Binding-site contacts:
Ligand atom C8 contacts residue MET142 of chain 1.A at 3.5 Å (hydrophobic).
Ligand atom N contacts residue ASN179 of chain 1.A at 4.0 Å.
Ligand atom C4 contacts residue ASN179 of chain 1.A at 3.9 Å.
Ligand atom C2 contacts residue THR149 of chain 1.A at 3.5 Å.
Ligand atom C1 contacts residue PHE110 of chain 1.A at 3.7 Å (hydrophobic).
Ligand atom C3 contacts residue P871 of chain 1.C at 1.1 Å.
Ligand atom C10 contacts residue GLU180 of chain 1.A at 4.0 Å.
Ligand atom C5 contacts residue ASN176 of chain 1.A at 3.5 Å.
Ligand atom C4 contacts residue TRP207 of chain 1.A at 3.6 Å (hydrophobic).
Ligand atom C7 contacts residue P871 of chain 1.C at 1.1 Å.
Ligand atom C contacts residue ILE107 of chain 1.A at 3.6 Å (hydrophobic).
Ligand atom C6 contacts residue P871 of chain 1.C at 0.8 Å.
Ligand atom C contacts residue P871 of chain 1.C at 1.0 Å.
Ligand atom C9 contacts residue P871 of chain 1.C at 0.9 Å.
Ligand atom C10 contacts residue ASN179 of chain 1.A at 3.7 Å.
Ligand atom O1 contacts residue P871 of chain 1.C at 1.5 Å (h-bond).
Ligand atom C contacts residue TRP207 of chain 1.A at 4.0 Å (hydrophobic).
Ligand atom N contacts residue PHE110 of chain 1.A at 3.7 Å.
Ligand atom C5 contacts residue P871 of chain 1.C at 0.8 Å.
Ligand atom C contacts residue GLY106 of chain 1.A at 3.6 Å.
Ligand atom N contacts residue P871 of chain 1.C at 0.6 Å.
Ligand atom O contacts residue P871 of chain 1.C at 1.2 Å.
Ligand atom O contacts residue THR149 of chain 1.A at 3.2 Å (h-bond).
Ligand atom C6 contacts residue ASN179 of chain 1.A at 3.6 Å.
Ligand atom O1 contacts residue ASN179 of chain 1.A at 2.8 Å (h-bond).
Ligand atom O1 contacts residue PHE110 of chain 1.A at 3.7 Å.
Ligand atom C4 contacts residue P871 of chain 1.C at 0.8 Å.
Ligand atom C8 contacts residue P871 of chain 1.C at 0.8 Å.
Ligand atom C10 contacts residue LEU183 of chain 1.A at 4.0 Å (hydrophobic).
Ligand atom C10 contacts residue P871 of chain 1.C at 1.1 Å.
Ligand atom C9 contacts residue PHE110 of chain 1.A at 3.8 Å (hydrophobic).
Ligand atom C6 contacts residue PHE110 of chain 1.A at 3.6 Å (hydrophobic).
Ligand atom C8 contacts residue TRP145 of chain 1.A at 3.4 Å (hydrophobic).
Ligand atom O contacts residue TYR148 of chain 1.A at 3.8 Å.
Ligand atom C5 contacts residue PHE110 of chain 1.A at 3.6 Å (hydrophobic).
Ligand atom C7 contacts residue ASN176 of chain 1.A at 3.4 Å.
Ligand atom C3 contacts residue TRP103 of chain 1.A at 3.8 Å (hydrophobic).
Ligand atom C7 contacts residue TRP145 of chain 1.A at 3.7 Å (hydrophobic).
Ligand atom C2 contacts residue P871 of chain 1.C at 0.8 Å.
Ligand atom C1 contacts residue P871 of chain 1.C at 1.0 Å.

Sequence of chain 1.A:
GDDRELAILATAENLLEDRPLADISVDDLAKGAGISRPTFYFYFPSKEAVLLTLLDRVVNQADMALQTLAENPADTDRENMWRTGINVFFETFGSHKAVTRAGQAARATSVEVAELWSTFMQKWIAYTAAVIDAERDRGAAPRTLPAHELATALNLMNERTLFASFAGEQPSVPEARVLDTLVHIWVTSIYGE

This small molecule binds to this protein.
Small molecule (SMILES): O=C(CC[C@H]1CCOC1)N1CCCC1